Sequence of chain 10.A:
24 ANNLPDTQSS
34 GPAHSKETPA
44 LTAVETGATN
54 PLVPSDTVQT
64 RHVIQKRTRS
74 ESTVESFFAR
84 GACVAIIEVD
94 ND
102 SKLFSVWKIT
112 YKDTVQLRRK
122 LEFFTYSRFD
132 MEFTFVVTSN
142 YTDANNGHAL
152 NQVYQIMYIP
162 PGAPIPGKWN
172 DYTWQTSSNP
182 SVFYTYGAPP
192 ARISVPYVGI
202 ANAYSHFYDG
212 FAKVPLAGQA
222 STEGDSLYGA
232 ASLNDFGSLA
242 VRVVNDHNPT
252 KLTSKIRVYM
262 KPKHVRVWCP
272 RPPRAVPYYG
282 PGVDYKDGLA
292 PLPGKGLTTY

Binding-site contacts:
Ligand atom C9 contacts residue VAL199 of chain 10.A at 3.6 Å (hydrophobic).
Ligand atom C11 contacts residue ILE110 of chain 10.A at 3.8 Å (hydrophobic).
Ligand atom O1 contacts residue ILE110 of chain 10.A at 3.7 Å.
Ligand atom C9 contacts residue PHE237 of chain 10.A at 3.7 Å (hydrophobic).
Ligand atom C12 contacts residue PHE134 of chain 10.A at 3.8 Å (hydrophobic).
Ligand atom C21 contacts residue SER128 of chain 10.A at 3.8 Å.
Ligand atom CL3 contacts residue PHE134 of chain 10.A at 3.8 Å.
Ligand atom C4 contacts residue MET132 of chain 10.A at 3.8 Å (hydrophobic).
Ligand atom C21 contacts residue HIS207 of chain 10.A at 3.6 Å.
Ligand atom CL2 contacts residue ILE25 of chain 10.C at 3.4 Å.
Ligand atom C16 contacts residue TYR159 of chain 10.A at 3.8 Å (hydrophobic).
Ligand atom C16 contacts residue ALA24 of chain 10.C at 3.8 Å (hydrophobic).
Ligand atom C2 contacts residue PHE237 of chain 10.A at 3.6 Å (hydrophobic).
Ligand atom O2 contacts residue VAL196 of chain 10.A at 3.4 Å.
Ligand atom C10 contacts residue TYR159 of chain 10.A at 3.5 Å (hydrophobic).
Ligand atom C3 contacts residue MET132 of chain 10.A at 3.7 Å (hydrophobic).
Ligand atom CL3 contacts residue LEU240 of chain 10.A at 3.8 Å.
Ligand atom O1 contacts residue MET132 of chain 10.A at 3.7 Å.
Ligand atom O3 contacts residue TYR112 of chain 10.A at 3.6 Å.
Ligand atom C7 contacts residue MET132 of chain 10.A at 3.3 Å (hydrophobic).
Ligand atom C21 contacts residue TYR205 of chain 10.A at 3.8 Å (hydrophobic).
Ligand atom C17 contacts residue ALA24 of chain 10.C at 3.7 Å (hydrophobic).
Ligand atom O3 contacts residue PHE130 of chain 10.A at 3.6 Å.
Ligand atom C1 contacts residue TYR205 of chain 10.A at 3.8 Å (hydrophobic).
Ligand atom CL2 contacts residue ALA24 of chain 10.C at 3.5 Å.
Ligand atom C20 contacts residue LEU240 of chain 10.A at 3.8 Å (hydrophobic).
Ligand atom C14 contacts residue TYR159 of chain 10.A at 3.5 Å (hydrophobic).
Ligand atom C13 contacts residue PHE134 of chain 10.A at 3.7 Å (hydrophobic).
Ligand atom C6 contacts residue TYR112 of chain 10.A at 3.7 Å (hydrophobic).
Ligand atom C13 contacts residue ILE110 of chain 10.A at 3.7 Å (hydrophobic).
Ligand atom C12 contacts residue ILE110 of chain 10.A at 3.8 Å (hydrophobic).
Ligand atom C20 contacts residue ILE194 of chain 10.A at 3.8 Å (hydrophobic).
Ligand atom C8 contacts residue MET132 of chain 10.A at 3.4 Å (hydrophobic).
Ligand atom C13 contacts residue MET132 of chain 10.A at 3.4 Å (hydrophobic).
Ligand atom C17 contacts residue TYR159 of chain 10.A at 3.7 Å (hydrophobic).
Ligand atom O1 contacts residue PHE237 of chain 10.A at 3.8 Å.
Ligand atom C5 contacts residue TYR112 of chain 10.A at 3.5 Å (hydrophobic).
Ligand atom CL2 contacts residue TYR159 of chain 10.A at 3.6 Å.
Ligand atom C19 contacts residue LEU240 of chain 10.A at 3.8 Å (hydrophobic).
Ligand atom C7 contacts residue PHE237 of chain 10.A at 3.5 Å (hydrophobic).

The protein below binds the small molecule below.
Small molecule (SMILES): COc1ccc(OCc2ccc(COc3c(Cl)cccc3Cl)cc2)c(Cl)c1

Sequence of chain 10.C:
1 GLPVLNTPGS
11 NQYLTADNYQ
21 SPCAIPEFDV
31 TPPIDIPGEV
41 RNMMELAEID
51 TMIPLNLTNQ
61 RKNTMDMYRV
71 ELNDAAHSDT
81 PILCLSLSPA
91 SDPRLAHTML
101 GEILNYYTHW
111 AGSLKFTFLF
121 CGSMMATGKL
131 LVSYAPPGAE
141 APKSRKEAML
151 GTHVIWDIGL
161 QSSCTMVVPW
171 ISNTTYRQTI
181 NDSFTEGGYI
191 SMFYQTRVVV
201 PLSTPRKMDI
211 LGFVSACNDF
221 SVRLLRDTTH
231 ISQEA